Binding-site contacts:
Ligand atom O7 contacts residue ASN1134 of chain 1.A at 4.4 Å.
Ligand atom C8 contacts residue ILE1132 of chain 1.A at 4.3 Å (hydrophobic).
Ligand atom C2 contacts residue ASN1134 of chain 1.A at 3.6 Å.
Ligand atom C1 contacts residue ASN1134 of chain 1.A at 3.5 Å.
Ligand atom N2 contacts residue ASN1134 of chain 1.A at 3.3 Å (h-bond).
Ligand atom C8 contacts residue ASN1134 of chain 1.A at 4.3 Å.
Ligand atom O5 contacts residue ASN1134 of chain 1.A at 4.5 Å.
Ligand atom C7 contacts residue ASN1134 of chain 1.A at 4.0 Å.

The small molecule below binds the protein below.
Small molecule (SMILES): CC(=O)N[C@@H]1[C@@H](O)[C@H](O)[C@@H](CO)O[C@H]1O

Sequence of chain 1.A:
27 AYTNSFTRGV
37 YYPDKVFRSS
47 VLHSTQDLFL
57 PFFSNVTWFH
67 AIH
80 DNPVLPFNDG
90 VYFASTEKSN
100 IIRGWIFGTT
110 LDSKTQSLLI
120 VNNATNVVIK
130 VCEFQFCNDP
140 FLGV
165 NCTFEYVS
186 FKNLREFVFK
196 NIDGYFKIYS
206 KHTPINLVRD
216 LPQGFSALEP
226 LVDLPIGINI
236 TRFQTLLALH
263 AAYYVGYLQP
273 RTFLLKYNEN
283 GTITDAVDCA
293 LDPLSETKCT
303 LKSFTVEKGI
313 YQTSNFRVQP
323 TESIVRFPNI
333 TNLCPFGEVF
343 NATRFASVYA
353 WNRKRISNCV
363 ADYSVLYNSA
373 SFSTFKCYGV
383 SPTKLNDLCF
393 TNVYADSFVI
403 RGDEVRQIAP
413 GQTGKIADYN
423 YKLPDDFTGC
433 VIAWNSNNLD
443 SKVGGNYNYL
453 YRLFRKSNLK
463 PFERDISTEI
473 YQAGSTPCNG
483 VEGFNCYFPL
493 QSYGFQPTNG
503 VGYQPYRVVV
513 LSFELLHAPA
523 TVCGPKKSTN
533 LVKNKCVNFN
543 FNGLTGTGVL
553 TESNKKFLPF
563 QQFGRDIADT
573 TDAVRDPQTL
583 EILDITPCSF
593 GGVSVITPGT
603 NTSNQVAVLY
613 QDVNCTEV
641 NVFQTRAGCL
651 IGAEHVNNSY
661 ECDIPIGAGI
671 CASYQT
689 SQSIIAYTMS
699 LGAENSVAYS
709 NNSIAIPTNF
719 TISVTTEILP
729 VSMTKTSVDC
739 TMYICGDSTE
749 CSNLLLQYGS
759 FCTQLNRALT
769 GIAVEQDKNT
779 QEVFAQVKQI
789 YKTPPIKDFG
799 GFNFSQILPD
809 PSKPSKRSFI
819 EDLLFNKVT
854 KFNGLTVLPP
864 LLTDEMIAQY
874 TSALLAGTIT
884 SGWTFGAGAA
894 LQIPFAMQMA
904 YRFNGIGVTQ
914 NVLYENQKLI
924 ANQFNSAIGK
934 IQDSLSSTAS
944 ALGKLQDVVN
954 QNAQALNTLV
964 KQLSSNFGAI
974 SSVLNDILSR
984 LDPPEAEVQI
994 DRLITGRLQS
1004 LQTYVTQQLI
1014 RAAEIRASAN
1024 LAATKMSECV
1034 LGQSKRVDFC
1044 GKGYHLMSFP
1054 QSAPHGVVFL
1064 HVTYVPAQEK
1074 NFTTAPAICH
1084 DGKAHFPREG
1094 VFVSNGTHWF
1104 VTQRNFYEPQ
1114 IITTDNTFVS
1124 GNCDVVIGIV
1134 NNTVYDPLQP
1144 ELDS